Sequence of chain 1.C:
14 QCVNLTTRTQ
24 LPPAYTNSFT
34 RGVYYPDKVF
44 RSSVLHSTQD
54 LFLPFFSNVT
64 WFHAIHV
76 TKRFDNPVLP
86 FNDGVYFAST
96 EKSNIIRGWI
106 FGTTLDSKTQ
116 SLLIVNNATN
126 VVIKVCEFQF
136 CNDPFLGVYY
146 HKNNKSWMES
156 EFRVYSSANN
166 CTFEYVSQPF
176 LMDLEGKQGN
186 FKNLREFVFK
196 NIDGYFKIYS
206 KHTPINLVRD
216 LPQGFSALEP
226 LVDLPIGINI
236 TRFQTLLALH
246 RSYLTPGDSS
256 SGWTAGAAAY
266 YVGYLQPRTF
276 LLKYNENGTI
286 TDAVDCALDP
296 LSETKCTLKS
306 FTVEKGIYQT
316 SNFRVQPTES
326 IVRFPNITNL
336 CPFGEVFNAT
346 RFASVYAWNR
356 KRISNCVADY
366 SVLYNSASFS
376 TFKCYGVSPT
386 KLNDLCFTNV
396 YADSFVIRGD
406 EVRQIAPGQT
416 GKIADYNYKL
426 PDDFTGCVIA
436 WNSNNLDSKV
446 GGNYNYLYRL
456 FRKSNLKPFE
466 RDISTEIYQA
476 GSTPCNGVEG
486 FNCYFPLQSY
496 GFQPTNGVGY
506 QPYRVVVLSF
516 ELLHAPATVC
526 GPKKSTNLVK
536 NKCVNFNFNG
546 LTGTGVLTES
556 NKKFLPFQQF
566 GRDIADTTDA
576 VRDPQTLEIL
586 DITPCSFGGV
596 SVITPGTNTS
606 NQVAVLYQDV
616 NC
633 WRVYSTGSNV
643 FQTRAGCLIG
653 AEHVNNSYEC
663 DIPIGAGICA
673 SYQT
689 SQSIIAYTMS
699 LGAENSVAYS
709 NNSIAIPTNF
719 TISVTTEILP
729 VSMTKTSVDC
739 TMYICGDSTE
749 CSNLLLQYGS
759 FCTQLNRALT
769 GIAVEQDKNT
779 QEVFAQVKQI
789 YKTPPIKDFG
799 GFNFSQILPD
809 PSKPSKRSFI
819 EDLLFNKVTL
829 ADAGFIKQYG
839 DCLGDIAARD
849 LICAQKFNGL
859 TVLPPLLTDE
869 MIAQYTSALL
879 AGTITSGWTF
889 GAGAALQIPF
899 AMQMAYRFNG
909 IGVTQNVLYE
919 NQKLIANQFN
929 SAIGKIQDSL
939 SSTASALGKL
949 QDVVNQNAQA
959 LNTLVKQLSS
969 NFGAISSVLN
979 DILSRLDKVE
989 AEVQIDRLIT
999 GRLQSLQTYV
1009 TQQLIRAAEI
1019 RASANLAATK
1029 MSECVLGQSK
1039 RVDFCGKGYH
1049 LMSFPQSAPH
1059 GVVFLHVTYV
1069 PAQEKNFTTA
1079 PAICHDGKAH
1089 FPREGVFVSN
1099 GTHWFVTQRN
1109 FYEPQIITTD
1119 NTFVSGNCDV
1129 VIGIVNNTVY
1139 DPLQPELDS

Binding-site contacts:
Ligand atom C1 contacts residue ASN709 of chain 1.C at 1.4 Å.
Ligand atom O5 contacts residue ASN709 of chain 1.C at 2.3 Å (h-bond).
Ligand atom C2 contacts residue ASN709 of chain 1.C at 2.4 Å.
Ligand atom C7 contacts residue ASN709 of chain 1.C at 3.2 Å.
Ligand atom N2 contacts residue ASN709 of chain 1.C at 2.9 Å (h-bond).
Ligand atom C8 contacts residue ASN709 of chain 1.C at 3.7 Å.
Ligand atom C4 contacts residue ASN709 of chain 1.C at 4.2 Å.
Ligand atom C8 contacts residue ILE1130 of chain 1.C at 4.5 Å (hydrophobic).
Ligand atom O6 contacts residue ASN709 of chain 1.C at 4.4 Å.
Ligand atom C3 contacts residue ASN709 of chain 1.C at 3.8 Å.
Ligand atom C5 contacts residue ASN709 of chain 1.C at 3.6 Å.
Ligand atom O6 contacts residue ASP796 of chain 1.A at 4.2 Å.
Ligand atom O7 contacts residue ASN709 of chain 1.C at 3.7 Å.
Ligand atom C8 contacts residue GLY1131 of chain 1.C at 3.9 Å.

Sequence of chain 1.A:
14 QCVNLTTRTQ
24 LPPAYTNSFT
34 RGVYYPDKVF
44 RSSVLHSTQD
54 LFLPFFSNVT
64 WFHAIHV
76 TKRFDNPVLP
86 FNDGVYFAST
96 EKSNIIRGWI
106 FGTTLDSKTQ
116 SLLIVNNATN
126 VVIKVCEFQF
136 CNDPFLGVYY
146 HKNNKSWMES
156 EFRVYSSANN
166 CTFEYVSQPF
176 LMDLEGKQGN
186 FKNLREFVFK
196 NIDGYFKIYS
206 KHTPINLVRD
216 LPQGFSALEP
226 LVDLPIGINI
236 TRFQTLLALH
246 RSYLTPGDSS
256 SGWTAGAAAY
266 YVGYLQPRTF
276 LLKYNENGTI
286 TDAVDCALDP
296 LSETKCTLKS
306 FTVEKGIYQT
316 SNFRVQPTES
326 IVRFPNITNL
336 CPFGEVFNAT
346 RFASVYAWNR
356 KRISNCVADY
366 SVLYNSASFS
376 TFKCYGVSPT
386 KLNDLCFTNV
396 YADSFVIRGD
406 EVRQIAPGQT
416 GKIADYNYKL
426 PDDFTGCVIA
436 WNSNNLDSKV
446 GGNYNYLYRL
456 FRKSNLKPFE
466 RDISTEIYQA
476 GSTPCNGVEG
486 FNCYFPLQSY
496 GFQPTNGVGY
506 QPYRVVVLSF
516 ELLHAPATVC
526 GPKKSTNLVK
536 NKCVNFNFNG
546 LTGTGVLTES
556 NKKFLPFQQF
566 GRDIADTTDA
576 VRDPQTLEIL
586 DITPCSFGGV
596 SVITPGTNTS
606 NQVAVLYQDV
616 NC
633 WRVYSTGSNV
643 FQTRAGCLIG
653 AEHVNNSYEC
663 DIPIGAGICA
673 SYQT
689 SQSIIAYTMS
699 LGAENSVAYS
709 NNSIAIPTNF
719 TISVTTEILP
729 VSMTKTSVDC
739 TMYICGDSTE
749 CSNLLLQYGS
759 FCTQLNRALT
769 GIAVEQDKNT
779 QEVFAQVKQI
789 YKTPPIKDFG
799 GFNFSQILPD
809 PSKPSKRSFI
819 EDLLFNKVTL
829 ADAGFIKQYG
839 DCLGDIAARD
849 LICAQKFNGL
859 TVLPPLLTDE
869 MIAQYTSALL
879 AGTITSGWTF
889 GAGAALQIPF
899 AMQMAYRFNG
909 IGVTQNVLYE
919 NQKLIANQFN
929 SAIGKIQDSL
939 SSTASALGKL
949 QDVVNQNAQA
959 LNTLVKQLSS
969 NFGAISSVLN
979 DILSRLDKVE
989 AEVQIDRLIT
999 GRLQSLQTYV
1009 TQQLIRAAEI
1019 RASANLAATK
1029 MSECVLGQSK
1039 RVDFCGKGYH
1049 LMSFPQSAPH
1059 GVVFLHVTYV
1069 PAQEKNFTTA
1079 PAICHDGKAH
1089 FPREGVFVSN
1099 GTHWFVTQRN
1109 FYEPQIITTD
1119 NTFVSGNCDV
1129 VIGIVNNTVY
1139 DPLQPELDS

The protein below binds the small molecule below.
Small molecule (SMILES): CC(=O)N[C@H]1[C@H](O[C@H]2[C@H](O)[C@@H](NC(C)=O)CO[C@@H]2CO)O[C@H](CO)[C@@H](O)[C@@H]1O